A small-molecule ligand and the protein it binds are described below.
Small molecule (SMILES): CC(=O)N[C@H]1[C@H](O[C@H]2[C@H](O)[C@@H](NC(C)=O)CO[C@@H]2CO)O[C@H](CO)[C@@H](O)[C@@H]1O

Sequence of chain 1.A:
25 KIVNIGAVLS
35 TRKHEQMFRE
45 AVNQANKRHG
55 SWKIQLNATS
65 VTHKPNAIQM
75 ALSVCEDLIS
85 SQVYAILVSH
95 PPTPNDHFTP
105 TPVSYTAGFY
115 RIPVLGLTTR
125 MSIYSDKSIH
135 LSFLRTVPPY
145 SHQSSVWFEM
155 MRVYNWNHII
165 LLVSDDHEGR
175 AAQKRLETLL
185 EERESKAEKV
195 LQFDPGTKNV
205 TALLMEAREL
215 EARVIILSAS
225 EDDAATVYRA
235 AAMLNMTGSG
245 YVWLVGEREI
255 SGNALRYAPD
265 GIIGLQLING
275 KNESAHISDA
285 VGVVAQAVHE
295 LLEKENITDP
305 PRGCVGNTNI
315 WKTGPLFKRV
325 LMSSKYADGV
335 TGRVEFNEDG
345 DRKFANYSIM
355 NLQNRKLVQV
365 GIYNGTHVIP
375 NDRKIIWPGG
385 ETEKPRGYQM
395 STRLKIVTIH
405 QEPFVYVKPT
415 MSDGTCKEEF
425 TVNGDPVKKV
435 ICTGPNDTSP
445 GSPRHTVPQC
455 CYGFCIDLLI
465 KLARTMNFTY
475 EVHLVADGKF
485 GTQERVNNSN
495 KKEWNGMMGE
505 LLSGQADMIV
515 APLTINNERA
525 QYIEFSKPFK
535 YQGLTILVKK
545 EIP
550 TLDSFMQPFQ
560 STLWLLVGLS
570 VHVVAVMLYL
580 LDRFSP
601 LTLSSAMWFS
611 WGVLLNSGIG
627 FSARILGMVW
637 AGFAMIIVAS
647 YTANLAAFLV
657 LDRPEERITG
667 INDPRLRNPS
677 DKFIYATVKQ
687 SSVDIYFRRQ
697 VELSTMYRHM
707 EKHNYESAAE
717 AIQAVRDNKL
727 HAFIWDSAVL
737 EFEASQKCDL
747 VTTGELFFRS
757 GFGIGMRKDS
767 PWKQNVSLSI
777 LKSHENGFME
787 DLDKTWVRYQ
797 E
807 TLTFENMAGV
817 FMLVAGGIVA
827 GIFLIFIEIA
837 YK

Binding-site contacts:
Ligand atom C2 contacts residue ASN276 of chain 1.A at 2.7 Å.
Ligand atom C7 contacts residue ASN273 of chain 1.A at 4.0 Å.
Ligand atom C1 contacts residue ASN276 of chain 1.A at 1.5 Å.
Ligand atom C8 contacts residue ASN273 of chain 1.A at 3.4 Å.
Ligand atom C7 contacts residue SER278 of chain 1.A at 3.8 Å.
Ligand atom C8 contacts residue ASN276 of chain 1.A at 4.2 Å.
Ligand atom N2 contacts residue ASN276 of chain 1.A at 3.6 Å (h-bond).
Ligand atom N2 contacts residue SER278 of chain 1.A at 3.9 Å.
Ligand atom C5 contacts residue ASN276 of chain 1.A at 3.7 Å.
Ligand atom C8 contacts residue ALA279 of chain 1.A at 3.7 Å (hydrophobic).
Ligand atom C7 contacts residue ALA279 of chain 1.A at 3.7 Å (hydrophobic).
Ligand atom O7 contacts residue ASN276 of chain 1.A at 3.1 Å (h-bond).
Ligand atom C7 contacts residue ASN276 of chain 1.A at 3.5 Å.
Ligand atom C3 contacts residue ASN276 of chain 1.A at 3.8 Å.
Ligand atom O7 contacts residue GLU277 of chain 1.A at 3.5 Å (salt-bridge).
Ligand atom O3 contacts residue ASN276 of chain 1.A at 3.9 Å.
Ligand atom O5 contacts residue ASN276 of chain 1.A at 2.4 Å (h-bond).
Ligand atom O7 contacts residue SER278 of chain 1.A at 2.8 Å (h-bond).
Ligand atom C8 contacts residue VAL334 of chain 1.A at 4.1 Å (hydrophobic).
Ligand atom O7 contacts residue ALA279 of chain 1.A at 3.0 Å (h-bond).
Ligand atom C4 contacts residue ASN276 of chain 1.A at 4.4 Å.
Ligand atom O7 contacts residue ASN273 of chain 1.A at 4.1 Å.